Binding-site contacts:
Ligand atom O contacts residue ILE151 of chain 1.A at 2.7 Å (h-bond).
Ligand atom O contacts residue PHE149 of chain 1.A at 3.6 Å (h-bond).
Ligand atom OG1 contacts residue SER148 of chain 1.A at 2.6 Å (h-bond).
Ligand atom OG1 contacts residue ILE160 of chain 1.A at 3.7 Å.
Ligand atom O contacts residue ASN66 of chain 2.A at 3.6 Å (h-bond).
Ligand atom CB contacts residue MET162 of chain 1.A at 3.6 Å (hydrophobic).
Ligand atom N contacts residue PHE149 of chain 1.A at 3.0 Å (h-bond).
Ligand atom CE1 contacts residue ASN17 of chain 1.A at 3.6 Å.
Ligand atom CG2 contacts residue ASN159 of chain 1.A at 3.4 Å.
Ligand atom N contacts residue ASN117 of chain 1.A at 2.8 Å (h-bond).
Ligand atom C contacts residue ASN117 of chain 1.A at 3.5 Å.
Ligand atom OG contacts residue THR161 of chain 1.A at 3.3 Å.
Ligand atom CB contacts residue THR161 of chain 1.A at 3.7 Å.
Ligand atom O contacts residue ILE151 of chain 1.A at 3.7 Å.
Ligand atom C contacts residue ASN14 of chain 1.A at 3.7 Å.
Ligand atom CB contacts residue ASN14 of chain 1.A at 3.6 Å.
Ligand atom CA contacts residue PHE149 of chain 1.A at 3.4 Å (hydrophobic).
Ligand atom C contacts residue SER152 of chain 1.A at 3.3 Å.
Ligand atom O contacts residue GLU150 of chain 1.A at 2.8 Å.
Ligand atom OXT contacts residue ASN117 of chain 1.A at 2.8 Å (h-bond).
Ligand atom O contacts residue SER148 of chain 1.A at 3.6 Å.
Ligand atom O contacts residue SER152 of chain 1.A at 2.2 Å (h-bond).
Ligand atom OH contacts residue ASN19 of chain 1.C at 2.7 Å (h-bond).
Ligand atom O contacts residue ASN14 of chain 1.A at 3.0 Å (h-bond).
Ligand atom CE2 contacts residue PHE52 of chain 1.C at 3.6 Å (hydrophobic).
Ligand atom CZ contacts residue ASN19 of chain 1.C at 3.5 Å.
Ligand atom O contacts residue PHE149 of chain 1.A at 3.0 Å (h-bond).
Ligand atom OXT contacts residue ILE68 of chain 2.A at 3.6 Å.
Ligand atom CA contacts residue ASN117 of chain 1.A at 3.4 Å.
Ligand atom CB contacts residue ILE68 of chain 2.A at 3.4 Å (hydrophobic).
Ligand atom CE1 contacts residue ASN19 of chain 1.C at 3.4 Å.
Ligand atom N contacts residue HIS20 of chain 1.C at 3.7 Å.
Ligand atom OG contacts residue MET162 of chain 1.A at 2.9 Å (h-bond).
Ligand atom CB contacts residue ASN117 of chain 1.A at 3.4 Å.
Ligand atom SG contacts residue FMN1 of chain 1.I at 3.3 Å.
Ligand atom N contacts residue ASN14 of chain 1.A at 2.8 Å (h-bond).
Ligand atom CG2 contacts residue ASN117 of chain 1.A at 2.8 Å.
Ligand atom C contacts residue PHE149 of chain 1.A at 3.6 Å (hydrophobic).
Ligand atom CB contacts residue SER148 of chain 1.A at 3.5 Å.
Ligand atom OD2 contacts residue TYR156 of chain 1.A at 2.7 Å (h-bond).

Sequence of chain 1.C:
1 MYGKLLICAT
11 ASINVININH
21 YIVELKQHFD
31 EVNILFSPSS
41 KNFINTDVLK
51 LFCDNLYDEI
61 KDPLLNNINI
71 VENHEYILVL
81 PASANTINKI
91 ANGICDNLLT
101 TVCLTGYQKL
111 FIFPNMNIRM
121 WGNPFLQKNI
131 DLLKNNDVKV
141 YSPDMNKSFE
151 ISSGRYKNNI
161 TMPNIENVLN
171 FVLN

Sequence of chain 1.A:
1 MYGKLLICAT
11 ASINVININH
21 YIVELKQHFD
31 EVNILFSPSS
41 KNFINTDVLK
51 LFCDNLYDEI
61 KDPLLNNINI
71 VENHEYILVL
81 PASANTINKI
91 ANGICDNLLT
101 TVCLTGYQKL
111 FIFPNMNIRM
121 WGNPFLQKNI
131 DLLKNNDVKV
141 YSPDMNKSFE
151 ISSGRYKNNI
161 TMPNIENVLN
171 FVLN

Sequence of chain 2.A:
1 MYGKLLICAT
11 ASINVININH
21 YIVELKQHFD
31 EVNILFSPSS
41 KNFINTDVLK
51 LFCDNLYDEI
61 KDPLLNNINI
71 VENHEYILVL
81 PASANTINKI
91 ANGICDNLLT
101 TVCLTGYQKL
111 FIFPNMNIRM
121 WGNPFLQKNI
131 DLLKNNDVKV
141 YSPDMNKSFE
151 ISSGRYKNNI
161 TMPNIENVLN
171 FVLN

A small-molecule ligand and the protein it binds are described below.
Small molecule (SMILES): C[C@@H](O)[C@H](NC(=O)[C@H](Cc1ccc(O)cc1)NC(=O)[C@H](CO)NC(=O)[C@@H](N)CC(=O)O)C(=O)N[C@@H](CS)C(=O)O